Sequence of chain 1.B:
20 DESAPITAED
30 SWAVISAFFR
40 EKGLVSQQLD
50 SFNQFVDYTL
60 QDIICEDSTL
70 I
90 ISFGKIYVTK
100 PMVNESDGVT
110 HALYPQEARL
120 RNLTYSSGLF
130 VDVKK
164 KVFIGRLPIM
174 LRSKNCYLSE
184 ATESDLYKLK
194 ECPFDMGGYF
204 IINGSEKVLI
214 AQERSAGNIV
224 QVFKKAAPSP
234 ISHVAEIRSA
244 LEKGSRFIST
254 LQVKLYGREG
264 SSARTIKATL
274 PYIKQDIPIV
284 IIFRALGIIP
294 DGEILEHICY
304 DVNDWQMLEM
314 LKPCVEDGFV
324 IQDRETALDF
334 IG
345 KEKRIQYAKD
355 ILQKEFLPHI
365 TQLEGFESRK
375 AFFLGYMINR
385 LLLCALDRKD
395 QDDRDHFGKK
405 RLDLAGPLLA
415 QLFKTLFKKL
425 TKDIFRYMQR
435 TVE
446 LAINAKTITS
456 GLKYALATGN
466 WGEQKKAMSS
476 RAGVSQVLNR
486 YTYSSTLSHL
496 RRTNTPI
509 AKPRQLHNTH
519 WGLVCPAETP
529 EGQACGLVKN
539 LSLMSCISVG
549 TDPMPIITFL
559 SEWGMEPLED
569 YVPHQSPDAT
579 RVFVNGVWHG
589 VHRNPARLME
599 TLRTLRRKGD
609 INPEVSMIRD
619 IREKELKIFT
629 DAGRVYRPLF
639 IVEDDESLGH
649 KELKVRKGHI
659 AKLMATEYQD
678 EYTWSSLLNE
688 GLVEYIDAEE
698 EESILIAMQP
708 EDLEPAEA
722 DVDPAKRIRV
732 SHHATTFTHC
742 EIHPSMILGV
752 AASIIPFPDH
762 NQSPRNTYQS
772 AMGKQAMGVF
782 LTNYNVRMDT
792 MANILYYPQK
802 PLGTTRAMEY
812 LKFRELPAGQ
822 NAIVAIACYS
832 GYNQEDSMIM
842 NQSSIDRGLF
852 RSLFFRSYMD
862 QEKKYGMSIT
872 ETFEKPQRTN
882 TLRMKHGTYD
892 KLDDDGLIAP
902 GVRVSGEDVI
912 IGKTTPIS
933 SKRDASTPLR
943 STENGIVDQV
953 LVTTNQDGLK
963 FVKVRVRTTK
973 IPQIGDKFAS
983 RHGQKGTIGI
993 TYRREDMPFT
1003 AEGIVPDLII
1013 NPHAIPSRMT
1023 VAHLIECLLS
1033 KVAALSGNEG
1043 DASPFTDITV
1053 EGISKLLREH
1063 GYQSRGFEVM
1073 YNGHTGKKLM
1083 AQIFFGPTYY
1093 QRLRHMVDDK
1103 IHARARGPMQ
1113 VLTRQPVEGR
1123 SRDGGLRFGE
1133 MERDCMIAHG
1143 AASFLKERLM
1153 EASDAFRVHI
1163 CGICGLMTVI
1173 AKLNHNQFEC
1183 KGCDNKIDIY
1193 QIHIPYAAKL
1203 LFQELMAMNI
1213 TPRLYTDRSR

Sequence of chain 1.A:
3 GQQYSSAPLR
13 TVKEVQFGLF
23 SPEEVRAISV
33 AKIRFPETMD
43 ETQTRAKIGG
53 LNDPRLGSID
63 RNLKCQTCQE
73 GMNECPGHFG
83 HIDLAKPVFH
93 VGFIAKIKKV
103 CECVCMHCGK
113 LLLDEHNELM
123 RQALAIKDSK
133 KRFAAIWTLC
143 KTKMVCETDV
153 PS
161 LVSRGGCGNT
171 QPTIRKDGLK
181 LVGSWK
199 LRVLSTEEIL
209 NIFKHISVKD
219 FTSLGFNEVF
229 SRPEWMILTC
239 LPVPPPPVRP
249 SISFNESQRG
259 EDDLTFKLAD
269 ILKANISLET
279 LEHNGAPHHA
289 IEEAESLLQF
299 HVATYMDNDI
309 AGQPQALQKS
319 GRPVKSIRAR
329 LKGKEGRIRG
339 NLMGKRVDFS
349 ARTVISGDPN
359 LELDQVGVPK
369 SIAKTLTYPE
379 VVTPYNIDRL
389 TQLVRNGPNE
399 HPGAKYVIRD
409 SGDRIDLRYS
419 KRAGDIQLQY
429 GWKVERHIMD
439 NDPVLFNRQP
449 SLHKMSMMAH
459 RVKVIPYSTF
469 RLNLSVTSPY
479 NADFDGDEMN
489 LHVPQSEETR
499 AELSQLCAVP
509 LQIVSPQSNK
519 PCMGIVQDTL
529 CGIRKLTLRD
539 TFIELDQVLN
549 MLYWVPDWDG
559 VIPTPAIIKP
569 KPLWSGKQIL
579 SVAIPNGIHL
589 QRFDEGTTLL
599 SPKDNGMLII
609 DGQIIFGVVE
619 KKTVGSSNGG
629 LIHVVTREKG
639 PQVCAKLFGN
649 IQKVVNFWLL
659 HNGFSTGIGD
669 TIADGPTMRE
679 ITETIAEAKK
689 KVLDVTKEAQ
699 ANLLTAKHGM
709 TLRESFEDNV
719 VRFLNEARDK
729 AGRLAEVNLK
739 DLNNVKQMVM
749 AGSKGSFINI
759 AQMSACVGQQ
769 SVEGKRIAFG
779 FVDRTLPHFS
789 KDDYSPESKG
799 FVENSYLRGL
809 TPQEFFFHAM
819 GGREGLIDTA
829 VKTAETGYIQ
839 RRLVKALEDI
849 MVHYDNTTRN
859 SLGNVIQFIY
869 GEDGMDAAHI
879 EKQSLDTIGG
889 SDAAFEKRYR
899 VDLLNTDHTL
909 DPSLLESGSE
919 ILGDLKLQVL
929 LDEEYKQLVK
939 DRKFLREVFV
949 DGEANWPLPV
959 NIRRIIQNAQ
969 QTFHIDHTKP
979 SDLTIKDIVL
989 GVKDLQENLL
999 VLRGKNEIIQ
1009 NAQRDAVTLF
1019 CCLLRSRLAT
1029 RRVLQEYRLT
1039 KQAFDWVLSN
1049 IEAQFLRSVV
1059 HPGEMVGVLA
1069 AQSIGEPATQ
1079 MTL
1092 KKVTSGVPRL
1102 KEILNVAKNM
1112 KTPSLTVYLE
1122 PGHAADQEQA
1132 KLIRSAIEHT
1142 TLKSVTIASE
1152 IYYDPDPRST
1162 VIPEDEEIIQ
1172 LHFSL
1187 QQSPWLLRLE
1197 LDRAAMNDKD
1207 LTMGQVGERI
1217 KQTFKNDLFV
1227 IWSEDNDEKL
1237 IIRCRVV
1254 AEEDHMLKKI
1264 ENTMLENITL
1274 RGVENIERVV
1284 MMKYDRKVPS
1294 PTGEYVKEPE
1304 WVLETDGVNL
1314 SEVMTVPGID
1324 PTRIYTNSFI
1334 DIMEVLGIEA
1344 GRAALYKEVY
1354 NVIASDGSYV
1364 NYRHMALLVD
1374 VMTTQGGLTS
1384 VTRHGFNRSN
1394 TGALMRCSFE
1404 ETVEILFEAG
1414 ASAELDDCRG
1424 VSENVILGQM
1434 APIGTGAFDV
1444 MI

Binding-site contacts:
Ligand atom O3' contacts residue GLN776 of chain 1.B at 2.8 Å (h-bond).
Ligand atom O4' contacts residue ARG446 of chain 1.A at 3.2 Å (salt-bridge).
Ligand atom OP1 contacts residue LYS987 of chain 1.B at 3.7 Å.
Ligand atom P contacts residue ASP483 of chain 1.A at 3.8 Å.
Ligand atom C5' contacts residue ASP483 of chain 1.A at 3.8 Å.
Ligand atom C4' contacts residue ASP485 of chain 1.A at 3.4 Å.
Ligand atom C5' contacts residue HIS1097 of chain 1.B at 3.4 Å.
Ligand atom O3' contacts residue ASP483 of chain 1.A at 3.1 Å (salt-bridge).
Ligand atom O4' contacts residue ASN479 of chain 1.A at 3.6 Å (h-bond).
Ligand atom C4' contacts residue ASP481 of chain 1.A at 3.8 Å.
Ligand atom O4' contacts residue HIS1097 of chain 1.B at 3.8 Å.
Ligand atom C5' contacts residue ASP485 of chain 1.A at 3.5 Å.
Ligand atom P contacts residue LYS979 of chain 1.B at 3.4 Å.
Ligand atom O3' contacts residue ASP485 of chain 1.A at 3.2 Å (salt-bridge).
Ligand atom C2' contacts residue ASP485 of chain 1.A at 3.6 Å.
Ligand atom O2' contacts residue ASN479 of chain 1.A at 3.0 Å (h-bond).
Ligand atom OP1 contacts residue GLN776 of chain 1.B at 3.5 Å (h-bond).
Ligand atom C5' contacts residue ASP481 of chain 1.A at 3.1 Å.
Ligand atom OP2 contacts residue GLU529 of chain 1.B at 3.8 Å.
Ligand atom O2' contacts residue ASP485 of chain 1.A at 2.6 Å (salt-bridge).
Ligand atom OP1 contacts residue LYS979 of chain 1.B at 2.7 Å (salt-bridge).
Ligand atom O5' contacts residue ASP481 of chain 1.A at 2.9 Å (salt-bridge).
Ligand atom OP1 contacts residue LYS987 of chain 1.B at 3.8 Å.
Ligand atom O2' contacts residue HIS1097 of chain 1.B at 3.7 Å.
Ligand atom C4' contacts residue HIS1097 of chain 1.B at 3.6 Å.
Ligand atom P contacts residue GLN776 of chain 1.B at 3.8 Å.
Ligand atom C3' contacts residue ASP485 of chain 1.A at 3.6 Å.
Ligand atom O2' contacts residue ARG446 of chain 1.A at 2.8 Å (salt-bridge).
Ligand atom O2' contacts residue GLN776 of chain 1.B at 3.4 Å (h-bond).
Ligand atom OP1 contacts residue PRO528 of chain 1.B at 3.5 Å.
Ligand atom C4' contacts residue GLN776 of chain 1.B at 3.8 Å.
Ligand atom OP1 contacts residue GLU529 of chain 1.B at 3.8 Å.
Ligand atom O3' contacts residue LYS979 of chain 1.B at 2.8 Å (salt-bridge).
Ligand atom OP1 contacts residue ASP483 of chain 1.A at 3.0 Å (salt-bridge).
Ligand atom O2 contacts residue ARG446 of chain 1.A at 3.5 Å (salt-bridge).
Ligand atom O3' contacts residue ASP481 of chain 1.A at 3.5 Å (salt-bridge).
Ligand atom N2 contacts residue GLN447 of chain 1.A at 3.8 Å.
Ligand atom C2' contacts residue ARG446 of chain 1.A at 3.8 Å.
Ligand atom C3' contacts residue GLN776 of chain 1.B at 3.8 Å.
Ligand atom O2 contacts residue PRO448 of chain 1.A at 3.6 Å.

A small-molecule ligand and the protein it binds are described below.
Small molecule (SMILES): Nc1ccn([C@@H]2O[C@H](CO[P](=O)(O)O[C@H]3[C@@H](O)[C@H](n4ccc(=O)[nH]c4=O)O[C@@H]3CO[P](=O)(O)O[C@H]3[C@@H](O)[C@H](n4cnc5c(N)ncnc54)O[C@@H]3COP(=O)=O)[C@@H](O[P](=O)(O)OC[C@H]3O[C@@H](n4cnc5c(=O)nc(N)[nH]c54)[C@H](O)[C@@H]3O[P](=O)(O)OC[C@H]3O[C@@H](n4cnc5c(N)ncnc54)[C@H](O)[C@@H]3O[P](=O)(O)OC[C@H]3O[C@@H](n4cnc5c(=O)nc(N)[nH]c54)[C@H](O)[C@@H]3O[P](=O)(O)OC[C@H]3O[C@@H](n4cnc5c(N)ncnc54)[C@H](O)[C@@H]3O[P](=O)(O)OC[C@H]3O[C@@H](n4cnc5c(=O)nc(N)[nH]c54)[C@H](O)[C@@H]3O[P](=O)(O)OC[C@H]3O[C@@H](n4ccc(=O)[nH]c4=O)[C@H](O)[C@@H]3O)[C@H]2O)c(=O)n1